A protein and the small-molecule ligand that binds it are described below.
Small molecule (SMILES): Brc1cn[nH]c1

Sequence of chain 1.A:
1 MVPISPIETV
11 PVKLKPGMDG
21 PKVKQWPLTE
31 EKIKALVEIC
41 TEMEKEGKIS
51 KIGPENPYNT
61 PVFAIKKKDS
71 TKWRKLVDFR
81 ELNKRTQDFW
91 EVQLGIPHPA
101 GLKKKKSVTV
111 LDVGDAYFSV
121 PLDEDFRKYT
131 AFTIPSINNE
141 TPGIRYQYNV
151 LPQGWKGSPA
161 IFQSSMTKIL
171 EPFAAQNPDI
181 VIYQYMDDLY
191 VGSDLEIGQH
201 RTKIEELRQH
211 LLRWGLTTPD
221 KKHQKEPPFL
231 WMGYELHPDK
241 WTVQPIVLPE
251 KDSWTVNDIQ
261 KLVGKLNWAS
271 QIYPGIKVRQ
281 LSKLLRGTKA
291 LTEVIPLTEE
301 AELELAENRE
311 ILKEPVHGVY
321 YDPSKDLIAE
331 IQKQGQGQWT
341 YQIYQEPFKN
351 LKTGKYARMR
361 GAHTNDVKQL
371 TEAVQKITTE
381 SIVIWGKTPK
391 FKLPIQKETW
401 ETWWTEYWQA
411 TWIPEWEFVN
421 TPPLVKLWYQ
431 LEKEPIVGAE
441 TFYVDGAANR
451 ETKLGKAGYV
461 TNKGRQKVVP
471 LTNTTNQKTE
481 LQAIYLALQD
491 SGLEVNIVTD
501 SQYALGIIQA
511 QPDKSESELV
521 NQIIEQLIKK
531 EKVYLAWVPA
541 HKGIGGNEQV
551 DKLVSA

Binding-site contacts:
Ligand atom N1 contacts residue TRP214 of chain 1.A at 4.3 Å.
Ligand atom BR4 contacts residue ILE7 of chain 1.A at 4.2 Å.
Ligand atom C5 contacts residue ILE7 of chain 1.A at 3.8 Å (hydrophobic).
Ligand atom BR4 contacts residue ILE169 of chain 1.A at 3.5 Å.
Ligand atom C5 contacts residue ALA116 of chain 1.A at 4.4 Å (hydrophobic).
Ligand atom C3 contacts residue LEU216 of chain 1.A at 3.5 Å (hydrophobic).
Ligand atom N2 contacts residue LEU216 of chain 1.A at 3.5 Å.
Ligand atom BR4 contacts residue MET166 of chain 1.A at 3.7 Å.
Ligand atom BR4 contacts residue LEU216 of chain 1.A at 3.9 Å.
Ligand atom BR4 contacts residue VAL120 of chain 1.A at 3.4 Å.
Ligand atom C3 contacts residue TRP214 of chain 1.A at 3.9 Å (hydrophobic).
Ligand atom C5 contacts residue LEU216 of chain 1.A at 3.6 Å (hydrophobic).
Ligand atom C4 contacts residue ILE7 of chain 1.A at 3.9 Å (hydrophobic).
Ligand atom BR4 contacts residue SER165 of chain 1.A at 4.1 Å.
Ligand atom C5 contacts residue SER119 of chain 1.A at 3.4 Å.
Ligand atom C3 contacts residue ILE7 of chain 1.A at 3.7 Å (hydrophobic).
Ligand atom N2 contacts residue ILE7 of chain 1.A at 3.5 Å.
Ligand atom C4 contacts residue ALA116 of chain 1.A at 4.4 Å (hydrophobic).
Ligand atom N1 contacts residue LEU216 of chain 1.A at 3.4 Å.
Ligand atom C5 contacts residue VAL120 of chain 1.A at 3.7 Å (hydrophobic).
Ligand atom BR4 contacts residue ALA116 of chain 1.A at 4.2 Å.
Ligand atom N1 contacts residue ILE7 of chain 1.A at 3.6 Å.
Ligand atom C4 contacts residue ILE169 of chain 1.A at 4.0 Å (hydrophobic).
Ligand atom N1 contacts residue SER119 of chain 1.A at 3.5 Å (h-bond).
Ligand atom C4 contacts residue VAL120 of chain 1.A at 3.9 Å (hydrophobic).
Ligand atom C4 contacts residue LEU216 of chain 1.A at 3.6 Å (hydrophobic).
Ligand atom N2 contacts residue TRP214 of chain 1.A at 3.6 Å (h-bond).
Ligand atom C3 contacts residue ILE169 of chain 1.A at 3.6 Å (hydrophobic).